The protein below binds the small molecule below.
Small molecule (SMILES): Nc1ccn([C@H]2C[C@H](O[P](=O)(O)OC[C@H]3O[C@@H](n4ccc(N)nc4=O)C[C@@H]3O[P](=O)(O)OC[C@H]3O[C@@H](n4cnc5c(=O)nc(N)[nH]c54)C[C@@H]3O)[C@@H](CO[P](=O)(O)O[C@H]3C[C@H](n4cnc5c(=O)nc(N)[nH]c54)O[C@@H]3COP(=O)(O)O)O2)c(=O)n1

Binding-site contacts:
Ligand atom OP1 contacts residue GLY66 of chain 1.D at 2.8 Å (h-bond).
Ligand atom O5' contacts residue ARG35 of chain 1.D at 3.3 Å (salt-bridge).
Ligand atom OP1 contacts residue GLY64 of chain 1.D at 2.9 Å (h-bond).
Ligand atom O6 contacts residue TRP34 of chain 1.D at 3.6 Å.
Ligand atom N2 contacts residue GLY38 of chain 1.D at 3.8 Å.
Ligand atom OP1 contacts residue ARG68 of chain 1.D at 3.5 Å.
Ligand atom C2 contacts residue TRP34 of chain 1.D at 3.2 Å (hydrophobic).
Ligand atom N9 contacts residue ARG35 of chain 1.D at 3.6 Å.
Ligand atom OP1 contacts residue NA1 of chain 1.I at 3.1 Å (h-bond).
Ligand atom N1 contacts residue TRP34 of chain 1.D at 3.4 Å (h-bond).
Ligand atom O4' contacts residue TYR39 of chain 1.D at 3.4 Å.
Ligand atom OP2 contacts residue GLY66 of chain 1.D at 3.5 Å.
Ligand atom OP1 contacts residue MET69 of chain 1.D at 3.1 Å.
Ligand atom P contacts residue ARG35 of chain 1.D at 3.4 Å.
Ligand atom OP3 contacts residue ARG35 of chain 1.D at 3.1 Å (salt-bridge).
Ligand atom N3 contacts residue TRP34 of chain 1.D at 3.2 Å (h-bond).
Ligand atom C4' contacts residue GLY64 of chain 1.D at 3.3 Å.
Ligand atom C4 contacts residue TRP34 of chain 1.D at 3.5 Å (hydrophobic).
Ligand atom O3' contacts residue ILE65 of chain 1.D at 3.6 Å.
Ligand atom OP1 contacts residue PRO63 of chain 1.D at 3.7 Å.
Ligand atom N2 contacts residue TRP34 of chain 1.D at 3.7 Å.
Ligand atom C6 contacts residue TRP34 of chain 1.D at 3.8 Å (hydrophobic).
Ligand atom C5 contacts residue TRP34 of chain 1.D at 3.8 Å (hydrophobic).
Ligand atom C5' contacts residue ARG35 of chain 1.D at 3.4 Å.
Ligand atom C8 contacts residue ARG35 of chain 1.D at 3.4 Å.
Ligand atom C1' contacts residue ARG35 of chain 1.D at 3.7 Å.
Ligand atom C5' contacts residue GLY66 of chain 1.D at 3.8 Å.
Ligand atom O4' contacts residue ARG35 of chain 1.D at 3.5 Å (salt-bridge).
Ligand atom OP2 contacts residue ARG68 of chain 1.D at 3.0 Å.
Ligand atom N3 contacts residue GLY38 of chain 1.D at 3.3 Å.
Ligand atom O3' contacts residue GLY64 of chain 1.D at 3.4 Å.
Ligand atom OP1 contacts residue ARG35 of chain 1.D at 3.3 Å (salt-bridge).
Ligand atom OP2 contacts residue ILE65 of chain 1.D at 3.6 Å (h-bond).
Ligand atom P contacts residue ARG68 of chain 1.D at 3.7 Å.
Ligand atom O3' contacts residue MET69 of chain 1.D at 3.7 Å.
Ligand atom OP1 contacts residue ILE65 of chain 1.D at 3.7 Å.
Ligand atom C5' contacts residue GLY64 of chain 1.D at 3.5 Å.
Ligand atom OP2 contacts residue LYS72 of chain 1.D at 3.5 Å (salt-bridge).
Ligand atom C3' contacts residue GLY66 of chain 1.D at 3.8 Å.
Ligand atom C4 contacts residue ARG35 of chain 1.D at 3.7 Å.

Sequence of chain 1.D:
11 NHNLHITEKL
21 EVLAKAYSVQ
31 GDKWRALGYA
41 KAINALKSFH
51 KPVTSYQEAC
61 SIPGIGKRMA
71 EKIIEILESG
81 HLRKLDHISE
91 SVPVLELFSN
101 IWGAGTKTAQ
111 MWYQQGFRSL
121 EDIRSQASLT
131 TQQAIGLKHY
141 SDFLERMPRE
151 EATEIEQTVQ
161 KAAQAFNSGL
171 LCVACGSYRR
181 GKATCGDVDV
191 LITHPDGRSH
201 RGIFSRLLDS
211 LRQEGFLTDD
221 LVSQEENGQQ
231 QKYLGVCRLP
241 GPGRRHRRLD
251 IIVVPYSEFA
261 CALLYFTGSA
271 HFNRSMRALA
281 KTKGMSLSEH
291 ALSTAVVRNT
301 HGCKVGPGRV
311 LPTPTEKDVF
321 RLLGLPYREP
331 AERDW